A small-molecule ligand and the protein it binds are described below.
Small molecule (SMILES): CC(=O)N[C@H]1[C@H](O[C@H]2[C@H](O[C@@H]3O[C@@H](C)[C@@H](O)[C@@H](O)[C@@H]3O)[C@@H](NC(C)=O)CO[C@@H]2CO[C@@H]2O[C@@H](C)[C@@H](O)[C@@H](O)[C@@H]2O)O[C@H](CO)[C@@H](O)[C@@H]1O

Sequence of chain 1.D:
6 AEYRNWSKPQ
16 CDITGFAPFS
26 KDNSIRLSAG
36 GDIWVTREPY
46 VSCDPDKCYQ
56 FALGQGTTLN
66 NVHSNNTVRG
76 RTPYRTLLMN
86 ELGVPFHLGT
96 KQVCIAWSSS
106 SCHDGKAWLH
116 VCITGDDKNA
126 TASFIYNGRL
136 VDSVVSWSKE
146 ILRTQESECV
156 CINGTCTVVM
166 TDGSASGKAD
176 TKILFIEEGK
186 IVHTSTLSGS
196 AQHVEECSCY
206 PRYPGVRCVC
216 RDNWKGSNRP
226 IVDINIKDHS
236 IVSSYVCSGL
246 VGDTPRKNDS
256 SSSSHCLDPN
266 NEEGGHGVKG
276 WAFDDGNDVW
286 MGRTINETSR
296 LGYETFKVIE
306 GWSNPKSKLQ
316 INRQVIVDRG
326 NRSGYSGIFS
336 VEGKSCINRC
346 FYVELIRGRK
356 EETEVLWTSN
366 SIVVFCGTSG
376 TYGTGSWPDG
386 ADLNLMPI

Binding-site contacts:
Ligand atom C4 contacts residue ASN71 of chain 1.D at 3.4 Å.
Ligand atom O4 contacts residue ASN71 of chain 1.D at 4.4 Å.
Ligand atom C5 contacts residue ASN71 of chain 1.D at 3.7 Å.
Ligand atom O5 contacts residue ASN71 of chain 1.D at 4.0 Å.
Ligand atom O6 contacts residue ASN71 of chain 1.D at 3.4 Å (h-bond).
Ligand atom C7 contacts residue ASN70 of chain 1.D at 3.5 Å.
Ligand atom C1 contacts residue ASN70 of chain 1.D at 1.4 Å.
Ligand atom C1 contacts residue ASN71 of chain 1.D at 3.5 Å.
Ligand atom O5 contacts residue ASN70 of chain 1.D at 2.4 Å (h-bond).
Ligand atom N2 contacts residue ASN70 of chain 1.D at 2.8 Å (h-bond).
Ligand atom C6 contacts residue ASN71 of chain 1.D at 3.5 Å.
Ligand atom N2 contacts residue LEU361 of chain 1.D at 4.2 Å.
Ligand atom C2 contacts residue ASN70 of chain 1.D at 2.2 Å.
Ligand atom C3 contacts residue ASN70 of chain 1.D at 3.6 Å.
Ligand atom C5 contacts residue ASN71 of chain 1.D at 3.1 Å.
Ligand atom C7 contacts residue LEU361 of chain 1.D at 4.3 Å (hydrophobic).
Ligand atom C5 contacts residue ASN70 of chain 1.D at 3.7 Å.
Ligand atom C3 contacts residue ASN71 of chain 1.D at 4.2 Å.
Ligand atom C6 contacts residue ARG74 of chain 1.D at 3.4 Å.
Ligand atom C6 contacts residue ASN71 of chain 1.D at 3.9 Å.
Ligand atom C8 contacts residue LEU361 of chain 1.D at 3.6 Å (hydrophobic).
Ligand atom O5 contacts residue ASN71 of chain 1.D at 2.6 Å (h-bond).
Ligand atom C1 contacts residue ASN71 of chain 1.D at 4.3 Å.
Ligand atom C4 contacts residue ASN70 of chain 1.D at 4.1 Å.
Ligand atom O7 contacts residue ASN70 of chain 1.D at 3.7 Å.